Sequence of chain 1.B:
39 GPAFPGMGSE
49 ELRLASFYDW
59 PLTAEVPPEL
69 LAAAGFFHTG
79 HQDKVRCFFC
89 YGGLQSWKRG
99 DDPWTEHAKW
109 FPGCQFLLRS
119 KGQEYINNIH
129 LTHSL

The protein below binds the small molecule below.
Small molecule (SMILES): CN[C@@H](C)C(=O)N[C@@H]1C=CC[C@H]2SC(C)(C)[C@@H](C(=O)Nc3cc(C)nn3-c3ccccc3)N2C1=O

Binding-site contacts:
Ligand atom O6 contacts residue GLU104 of chain 1.B at 3.3 Å (salt-bridge).
Ligand atom C3 contacts residue SER94 of chain 1.B at 3.6 Å.
Ligand atom N27 contacts residue LYS82 of chain 1.B at 3.6 Å.
Ligand atom C4 contacts residue ASP99 of chain 1.B at 3.6 Å.
Ligand atom C20 contacts residue TRP108 of chain 1.B at 3.6 Å (hydrophobic).
Ligand atom C30 contacts residue LYS82 of chain 1.B at 3.9 Å.
Ligand atom C1 contacts residue ASP99 of chain 1.B at 3.0 Å.
Ligand atom C3 contacts residue ASP99 of chain 1.B at 3.3 Å.
Ligand atom C4 contacts residue GLN93 of chain 1.B at 3.9 Å.
Ligand atom C3 contacts residue GLN93 of chain 1.B at 3.7 Å.
Ligand atom C3 contacts residue GLU104 of chain 1.B at 3.8 Å.
Ligand atom N2 contacts residue ASP99 of chain 1.B at 2.4 Å (salt-bridge).
Ligand atom C11 contacts residue TRP108 of chain 1.B at 3.4 Å (hydrophobic).
Ligand atom C25 contacts residue GLN93 of chain 1.B at 3.5 Å.
Ligand atom O15 contacts residue GLN93 of chain 1.B at 3.0 Å (h-bond).
Ligand atom C34 contacts residue LEU92 of chain 1.B at 3.5 Å (hydrophobic).
Ligand atom N2 contacts residue GLU104 of chain 1.B at 3.3 Å (salt-bridge).
Ligand atom C1 contacts residue LYS96 of chain 1.B at 3.8 Å.
Ligand atom C35 contacts residue GLN93 of chain 1.B at 3.8 Å.
Ligand atom C34 contacts residue GLY91 of chain 1.B at 3.6 Å.
Ligand atom C5 contacts residue GLN93 of chain 1.B at 3.8 Å.
Ligand atom C32 contacts residue ARG84 of chain 1.B at 3.4 Å.
Ligand atom C5 contacts residue GLU104 of chain 1.B at 3.9 Å.
Ligand atom C34 contacts residue VAL83 of chain 1.B at 3.9 Å (hydrophobic).
Ligand atom C4 contacts residue TRP95 of chain 1.B at 3.6 Å (hydrophobic).
Ligand atom C8 contacts residue GLN93 of chain 1.B at 3.5 Å.
Ligand atom S16 contacts residue TRP108 of chain 1.B at 3.8 Å.
Ligand atom C24 contacts residue GLN93 of chain 1.B at 3.8 Å.
Ligand atom C35 contacts residue LYS82 of chain 1.B at 3.8 Å.
Ligand atom C26 contacts residue GLN93 of chain 1.B at 3.6 Å.
Ligand atom C34 contacts residue LYS82 of chain 1.B at 3.6 Å.
Ligand atom O6 contacts residue TRP108 of chain 1.B at 3.3 Å (h-bond).
Ligand atom C9 contacts residue LEU92 of chain 1.B at 3.8 Å (hydrophobic).
Ligand atom C14 contacts residue TRP108 of chain 1.B at 3.8 Å (hydrophobic).
Ligand atom O15 contacts residue LEU92 of chain 1.B at 3.4 Å.
Ligand atom C33 contacts residue GLY91 of chain 1.B at 3.9 Å.
Ligand atom N7 contacts residue GLN93 of chain 1.B at 2.9 Å (h-bond).
Ligand atom C4 contacts residue GLU104 of chain 1.B at 3.7 Å.
Ligand atom C9 contacts residue GLN93 of chain 1.B at 3.8 Å.
Ligand atom C33 contacts residue LYS82 of chain 1.B at 3.9 Å.